Sequence of chain 2.C:
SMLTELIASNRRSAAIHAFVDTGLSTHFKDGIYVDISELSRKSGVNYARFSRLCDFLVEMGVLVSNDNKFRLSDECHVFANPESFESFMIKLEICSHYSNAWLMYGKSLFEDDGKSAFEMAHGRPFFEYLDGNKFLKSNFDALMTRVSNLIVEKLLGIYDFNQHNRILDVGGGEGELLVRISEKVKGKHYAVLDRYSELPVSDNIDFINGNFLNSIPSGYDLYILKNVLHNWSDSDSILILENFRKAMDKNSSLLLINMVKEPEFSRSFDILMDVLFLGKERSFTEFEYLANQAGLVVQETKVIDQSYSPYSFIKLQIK

Sequence of chain 1.D:
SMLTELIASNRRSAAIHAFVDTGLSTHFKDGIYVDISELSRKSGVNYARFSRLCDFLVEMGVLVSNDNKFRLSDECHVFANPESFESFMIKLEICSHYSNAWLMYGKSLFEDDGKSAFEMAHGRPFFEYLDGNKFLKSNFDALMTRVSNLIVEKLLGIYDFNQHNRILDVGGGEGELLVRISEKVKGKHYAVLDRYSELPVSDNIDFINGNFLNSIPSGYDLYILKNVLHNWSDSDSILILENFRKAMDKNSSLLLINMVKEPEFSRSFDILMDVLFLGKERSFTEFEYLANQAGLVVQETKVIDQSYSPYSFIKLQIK

This protein binds this small molecule.
Small molecule (SMILES): COc1cc(OC)c2c(c1)C(=O)c1cccc(O)c1C2=O

Binding-site contacts:
Ligand atom OAT contacts residue MET273 of chain 2.C at 3.6 Å.
Ligand atom CAB contacts residue TYR308 of chain 2.C at 3.7 Å (hydrophobic).
Ligand atom CAJ contacts residue PHE140 of chain 2.C at 3.7 Å (hydrophobic).
Ligand atom OAE contacts residue ASN227 of chain 2.C at 3.6 Å.
Ligand atom OAR contacts residue LEU143 of chain 2.C at 4.0 Å.
Ligand atom CAU contacts residue TYR98 of chain 2.C at 3.1 Å (hydrophobic).
Ligand atom CAP contacts residue PHE269 of chain 2.C at 3.9 Å (hydrophobic).
Ligand atom CAM contacts residue PHE269 of chain 2.C at 3.5 Å (hydrophobic).
Ligand atom CAG contacts residue PHE269 of chain 2.C at 4.0 Å (hydrophobic).
Ligand atom CAH contacts residue HIS230 of chain 2.C at 3.8 Å.
Ligand atom CAK contacts residue MET273 of chain 2.C at 3.5 Å (hydrophobic).
Ligand atom CAJ contacts residue ASN231 of chain 2.C at 3.4 Å.
Ligand atom OAT contacts residue LEU272 of chain 2.C at 3.8 Å.
Ligand atom OAI contacts residue ASN231 of chain 2.C at 2.9 Å (h-bond).
Ligand atom CAK contacts residue PHE140 of chain 2.C at 4.0 Å (hydrophobic).
Ligand atom CAG contacts residue MET144 of chain 2.C at 3.9 Å (hydrophobic).
Ligand atom CAL contacts residue MET273 of chain 2.C at 3.6 Å (hydrophobic).
Ligand atom CAM contacts residue MET144 of chain 2.C at 4.0 Å (hydrophobic).
Ligand atom CAD contacts residue MET259 of chain 2.C at 3.9 Å (hydrophobic).
Ligand atom CAN contacts residue PHE269 of chain 2.C at 3.6 Å (hydrophobic).
Ligand atom CAJ contacts residue MET144 of chain 2.C at 3.9 Å (hydrophobic).
Ligand atom OAI contacts residue HIS230 of chain 2.C at 3.0 Å.
Ligand atom CAD contacts residue MET144 of chain 2.C at 3.8 Å (hydrophobic).
Ligand atom CAF contacts residue MET144 of chain 2.C at 3.6 Å (hydrophobic).
Ligand atom CAB contacts residue VAL147 of chain 2.C at 3.8 Å (hydrophobic).
Ligand atom CAS contacts residue PHE85 of chain 2.C at 3.8 Å (hydrophobic).
Ligand atom CAJ contacts residue SAH1 of chain 2.J at 3.1 Å.
Ligand atom CAK contacts residue PHE277 of chain 2.C at 4.0 Å (hydrophobic).
Ligand atom CAJ contacts residue HIS230 of chain 2.C at 3.7 Å.
Ligand atom CAA contacts residue TYR308 of chain 2.C at 3.7 Å (hydrophobic).
Ligand atom OAR contacts residue MET89 of chain 2.C at 3.4 Å.
Ligand atom CAF contacts residue PHE269 of chain 2.C at 3.7 Å (hydrophobic).
Ligand atom CAJ contacts residue ASN227 of chain 2.C at 3.5 Å.
Ligand atom CAG contacts residue HIS230 of chain 2.C at 3.9 Å.
Ligand atom CAA contacts residue VAL147 of chain 2.C at 3.8 Å (hydrophobic).
Ligand atom CAL contacts residue PHE269 of chain 2.C at 4.0 Å (hydrophobic).
Ligand atom CAU contacts residue PHE140 of chain 2.C at 3.6 Å (hydrophobic).
Ligand atom OAE contacts residue MET259 of chain 2.C at 3.5 Å (h-bond).
Ligand atom CAA contacts residue PHE85 of chain 2.C at 3.8 Å (hydrophobic).
Ligand atom CAU contacts residue LEU276 of chain 2.C at 3.6 Å (hydrophobic).